Binding-site contacts:
Ligand atom C5 contacts residue ASN16 of chain 1.A at 3.7 Å.
Ligand atom O7 contacts residue VAL21 of chain 1.A at 3.6 Å.
Ligand atom C7 contacts residue THR5 of chain 1.A at 3.6 Å.
Ligand atom C5 contacts residue GLY19 of chain 1.A at 3.6 Å.
Ligand atom C7 contacts residue ASN16 of chain 1.A at 3.7 Å.
Ligand atom O6 contacts residue ARG22 of chain 1.A at 3.6 Å (salt-bridge).
Ligand atom C6 contacts residue GLY19 of chain 1.A at 4.2 Å.
Ligand atom N2 contacts residue ASN16 of chain 1.A at 2.8 Å (h-bond).
Ligand atom C4 contacts residue ASN16 of chain 1.A at 4.2 Å.
Ligand atom C2 contacts residue ASN16 of chain 1.A at 2.5 Å.
Ligand atom C2 contacts residue VAL21 of chain 1.A at 3.6 Å (hydrophobic).
Ligand atom C3 contacts residue VAL21 of chain 1.A at 3.7 Å (hydrophobic).
Ligand atom C1 contacts residue VAL21 of chain 1.A at 3.8 Å (hydrophobic).
Ligand atom N2 contacts residue VAL21 of chain 1.A at 2.8 Å (h-bond).
Ligand atom C8 contacts residue ASN16 of chain 1.A at 3.9 Å.
Ligand atom O7 contacts residue SER23 of chain 1.A at 4.4 Å.
Ligand atom O5 contacts residue ASN16 of chain 1.A at 2.4 Å (h-bond).
Ligand atom O3 contacts residue VAL21 of chain 1.A at 4.3 Å.
Ligand atom O7 contacts residue THR5 of chain 1.A at 3.9 Å.
Ligand atom C1 contacts residue ASN16 of chain 1.A at 1.4 Å.
Ligand atom O7 contacts residue PHE10 of chain 1.A at 4.0 Å.
Ligand atom C8 contacts residue THR5 of chain 1.A at 3.5 Å.
Ligand atom O5 contacts residue GLY19 of chain 1.A at 3.4 Å.
Ligand atom N2 contacts residue THR5 of chain 1.A at 4.2 Å.
Ligand atom C7 contacts residue VAL21 of chain 1.A at 3.6 Å (hydrophobic).
Ligand atom C3 contacts residue ASN16 of chain 1.A at 3.8 Å.
Ligand atom C1 contacts residue GLY19 of chain 1.A at 3.6 Å.

Sequence of chain 1.A:
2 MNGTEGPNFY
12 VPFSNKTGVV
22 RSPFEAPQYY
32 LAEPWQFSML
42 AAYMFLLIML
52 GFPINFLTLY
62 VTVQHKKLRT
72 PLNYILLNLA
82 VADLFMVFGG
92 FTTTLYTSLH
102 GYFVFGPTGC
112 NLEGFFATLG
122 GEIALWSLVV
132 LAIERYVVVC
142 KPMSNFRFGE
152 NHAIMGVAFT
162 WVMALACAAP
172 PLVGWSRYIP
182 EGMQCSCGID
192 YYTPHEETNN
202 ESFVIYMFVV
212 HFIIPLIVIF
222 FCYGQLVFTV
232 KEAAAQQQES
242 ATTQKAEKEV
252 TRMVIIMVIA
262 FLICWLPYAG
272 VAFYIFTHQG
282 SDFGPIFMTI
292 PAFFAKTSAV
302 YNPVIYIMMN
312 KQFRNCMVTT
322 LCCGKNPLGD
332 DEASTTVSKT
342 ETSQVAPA

This small molecule binds to this protein.
Small molecule (SMILES): CC(=O)N[C@H]1[C@H](O[C@H]2[C@H](O)[C@@H](NC(C)=O)CO[C@@H]2CO)O[C@H](CO)[C@@H](O[C@@H]2O[C@H](CO)[C@@H](O)[C@H](O)[C@@H]2O)[C@@H]1O